A small-molecule ligand and the protein it binds are described below.
Small molecule (SMILES): Nc1nc2c([nH]c(=O)n2[C@H]2C[C@H](O)[C@@H](CO[P](=O)(O)O[P](=O)(O)OP(=O)(O)O)O2)c(=O)[nH]1

Sequence of chain 1.D:
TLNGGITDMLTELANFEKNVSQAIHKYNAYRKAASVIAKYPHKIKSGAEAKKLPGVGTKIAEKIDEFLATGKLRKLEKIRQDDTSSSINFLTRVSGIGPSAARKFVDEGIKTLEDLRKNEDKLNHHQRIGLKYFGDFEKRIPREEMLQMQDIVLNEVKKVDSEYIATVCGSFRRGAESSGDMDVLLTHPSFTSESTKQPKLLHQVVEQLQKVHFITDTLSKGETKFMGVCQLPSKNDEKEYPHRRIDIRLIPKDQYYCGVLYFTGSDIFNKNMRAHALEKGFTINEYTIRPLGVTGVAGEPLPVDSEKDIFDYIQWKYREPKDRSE

Binding-site contacts:
Ligand atom C2' contacts residue TYR271 of chain 1.D at 3.4 Å (hydrophobic).
Ligand atom C2' contacts residue GLY274 of chain 1.D at 3.4 Å.
Ligand atom O3G contacts residue ASP190 of chain 1.D at 3.2 Å (salt-bridge).
Ligand atom C4 contacts residue ASP276 of chain 1.D at 3.6 Å.
Ligand atom O1B contacts residue SER180 of chain 1.D at 3.6 Å.
Ligand atom O2B contacts residue GLY179 of chain 1.D at 3.3 Å.
Ligand atom PB contacts residue SER180 of chain 1.D at 3.7 Å.
Ligand atom C1' contacts residue TYR271 of chain 1.D at 3.5 Å (hydrophobic).
Ligand atom O3' contacts residue ARG183 of chain 1.D at 3.6 Å.
Ligand atom C8 contacts residue ASN279 of chain 1.D at 3.6 Å.
Ligand atom O1G contacts residue SER188 of chain 1.D at 3.6 Å.
Ligand atom PB contacts residue CA1 of chain 1.G at 3.5 Å.
Ligand atom O2B contacts residue CA1 of chain 1.G at 2.4 Å.
Ligand atom O3' contacts residue THR273 of chain 1.D at 3.6 Å (h-bond).
Ligand atom PA contacts residue CA1 of chain 1.F at 3.6 Å.
Ligand atom O3A contacts residue CA1 of chain 1.G at 3.8 Å.
Ligand atom O2A contacts residue ASP190 of chain 1.D at 3.0 Å (salt-bridge).
Ligand atom PA contacts residue CA1 of chain 1.G at 3.7 Å.
Ligand atom O1B contacts residue ARG183 of chain 1.D at 2.7 Å (salt-bridge).
Ligand atom O3G contacts residue CA1 of chain 1.G at 2.3 Å.
Ligand atom C2' contacts residue ASN279 of chain 1.D at 3.2 Å.
Ligand atom O3G contacts residue GLY189 of chain 1.D at 3.3 Å (h-bond).
Ligand atom O3' contacts residue GLY274 of chain 1.D at 3.2 Å.
Ligand atom PG contacts residue GLY189 of chain 1.D at 3.4 Å.
Ligand atom O2A contacts residue ASP192 of chain 1.D at 3.1 Å (salt-bridge).
Ligand atom O2A contacts residue CA1 of chain 1.F at 2.4 Å.
Ligand atom O8 contacts residue TYR271 of chain 1.D at 3.3 Å.
Ligand atom O8 contacts residue ASN279 of chain 1.D at 2.8 Å (h-bond).
Ligand atom O2A contacts residue CA1 of chain 1.G at 2.4 Å.
Ligand atom O2B contacts residue ASP192 of chain 1.D at 3.4 Å (salt-bridge).
Ligand atom PG contacts residue SER180 of chain 1.D at 3.7 Å.
Ligand atom O2B contacts residue SER180 of chain 1.D at 2.9 Å (h-bond).
Ligand atom C1' contacts residue ASN279 of chain 1.D at 3.6 Å.
Ligand atom PG contacts residue CA1 of chain 1.G at 3.6 Å.
Ligand atom C5 contacts residue ASP276 of chain 1.D at 3.5 Å.
Ligand atom C6 contacts residue ASP276 of chain 1.D at 3.7 Å.
Ligand atom O1G contacts residue GLY189 of chain 1.D at 2.8 Å (h-bond).
Ligand atom O1G contacts residue SER180 of chain 1.D at 2.7 Å (h-bond).
Ligand atom O1G contacts residue ARG149 of chain 1.D at 3.5 Å (salt-bridge).
Ligand atom O2G contacts residue GLY189 of chain 1.D at 3.7 Å.